Binding-site contacts:
Ligand atom N14 contacts residue LEU164 of chain 1.A at 4.3 Å.
Ligand atom C10 contacts residue GLN113 of chain 1.A at 3.4 Å.
Ligand atom C10 contacts residue LEU164 of chain 1.A at 4.0 Å (hydrophobic).
Ligand atom N12 contacts residue ALA60 of chain 1.A at 3.4 Å.
Ligand atom C11 contacts residue ASP114 of chain 1.A at 4.1 Å.
Ligand atom N14 contacts residue LEU115 of chain 1.A at 3.6 Å.
Ligand atom N12 contacts residue MET116 of chain 1.A at 3.8 Å.
Ligand atom O4 contacts residue LYS62 of chain 1.A at 4.5 Å.
Ligand atom N14 contacts residue ASP114 of chain 1.A at 3.4 Å (salt-bridge).
Ligand atom N14 contacts residue ALA60 of chain 1.A at 3.7 Å.
Ligand atom C2 contacts residue ASP175 of chain 1.A at 4.4 Å.
Ligand atom C15 contacts residue LEU164 of chain 1.A at 4.3 Å (hydrophobic).
Ligand atom C15 contacts residue ALA60 of chain 1.A at 4.1 Å (hydrophobic).
Ligand atom C15 contacts residue MET116 of chain 1.A at 3.5 Å (hydrophobic).
Ligand atom C2 contacts residue ASN162 of chain 1.A at 3.4 Å.
Ligand atom C11 contacts residue ALA60 of chain 1.A at 3.6 Å (hydrophobic).
Ligand atom C10 contacts residue ALA60 of chain 1.A at 4.1 Å (hydrophobic).
Ligand atom C17 contacts residue VAL47 of chain 1.A at 4.1 Å (hydrophobic).
Ligand atom N12 contacts residue LEU115 of chain 1.A at 4.1 Å.
Ligand atom N12 contacts residue ASP114 of chain 1.A at 2.9 Å (salt-bridge).
Ligand atom C11 contacts residue LEU164 of chain 1.A at 3.8 Å (hydrophobic).
Ligand atom C8 contacts residue VAL47 of chain 1.A at 4.0 Å (hydrophobic).
Ligand atom C16 contacts residue LEU164 of chain 1.A at 4.1 Å (hydrophobic).
Ligand atom N12 contacts residue LEU164 of chain 1.A at 3.8 Å.
Ligand atom C16 contacts residue ALA60 of chain 1.A at 4.0 Å (hydrophobic).
Ligand atom C2 contacts residue CYS174 of chain 1.A at 2.8 Å (hydrophobic).
Ligand atom C1 contacts residue LEU164 of chain 1.A at 4.4 Å (hydrophobic).
Ligand atom C1 contacts residue ASN162 of chain 1.A at 3.9 Å.
Ligand atom C1 contacts residue CYS174 of chain 1.A at 1.8 Å (hydrophobic).
Ligand atom C7 contacts residue VAL47 of chain 1.A at 3.8 Å (hydrophobic).
Ligand atom C15 contacts residue LEU115 of chain 1.A at 4.2 Å (hydrophobic).
Ligand atom S3 contacts residue CYS174 of chain 1.A at 4.4 Å.
Ligand atom N14 contacts residue MET116 of chain 1.A at 2.9 Å (h-bond).
Ligand atom C17 contacts residue LEU164 of chain 1.A at 4.3 Å (hydrophobic).
Ligand atom C1 contacts residue SER161 of chain 1.A at 4.4 Å.
Ligand atom C1 contacts residue ASP175 of chain 1.A at 3.7 Å.
Ligand atom C9 contacts residue GLN113 of chain 1.A at 3.6 Å.
Ligand atom C2 contacts residue SER161 of chain 1.A at 3.5 Å.
Ligand atom O5 contacts residue ASN162 of chain 1.A at 4.3 Å.

Sequence of chain 1.A:
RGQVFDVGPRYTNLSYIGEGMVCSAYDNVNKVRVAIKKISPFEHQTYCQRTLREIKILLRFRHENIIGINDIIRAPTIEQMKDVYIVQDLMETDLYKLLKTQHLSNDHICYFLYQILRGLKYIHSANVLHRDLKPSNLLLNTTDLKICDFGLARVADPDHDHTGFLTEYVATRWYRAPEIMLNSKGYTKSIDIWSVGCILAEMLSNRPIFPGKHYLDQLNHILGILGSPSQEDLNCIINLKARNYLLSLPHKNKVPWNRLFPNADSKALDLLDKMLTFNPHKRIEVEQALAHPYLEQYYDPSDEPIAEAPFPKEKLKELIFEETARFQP

The protein below binds the small molecule below.
Small molecule (SMILES): CCS(=O)(=O)NCc1ccc2[nH]ncc2c1